A small-molecule ligand and the protein it binds are described below.
Small molecule (SMILES): CC(=O)N[C@@H]1[C@@H](O)[C@H](O)[C@@H](CO)O[C@H]1O

Binding-site contacts:
Ligand atom O7 contacts residue ASN61 of chain 1.B at 3.8 Å.
Ligand atom O5 contacts residue ASN61 of chain 1.B at 2.4 Å (h-bond).
Ligand atom C2 contacts residue ASN61 of chain 1.B at 2.4 Å.
Ligand atom C7 contacts residue ASN61 of chain 1.B at 3.6 Å.
Ligand atom C1 contacts residue ASN61 of chain 1.B at 1.4 Å.
Ligand atom C3 contacts residue ASN61 of chain 1.B at 3.8 Å.
Ligand atom N2 contacts residue ASN61 of chain 1.B at 2.9 Å (h-bond).
Ligand atom C5 contacts residue ASN61 of chain 1.B at 3.7 Å.
Ligand atom C4 contacts residue ASN61 of chain 1.B at 4.2 Å.
Ligand atom O6 contacts residue TYR28 of chain 1.B at 3.8 Å.

Sequence of chain 1.B:
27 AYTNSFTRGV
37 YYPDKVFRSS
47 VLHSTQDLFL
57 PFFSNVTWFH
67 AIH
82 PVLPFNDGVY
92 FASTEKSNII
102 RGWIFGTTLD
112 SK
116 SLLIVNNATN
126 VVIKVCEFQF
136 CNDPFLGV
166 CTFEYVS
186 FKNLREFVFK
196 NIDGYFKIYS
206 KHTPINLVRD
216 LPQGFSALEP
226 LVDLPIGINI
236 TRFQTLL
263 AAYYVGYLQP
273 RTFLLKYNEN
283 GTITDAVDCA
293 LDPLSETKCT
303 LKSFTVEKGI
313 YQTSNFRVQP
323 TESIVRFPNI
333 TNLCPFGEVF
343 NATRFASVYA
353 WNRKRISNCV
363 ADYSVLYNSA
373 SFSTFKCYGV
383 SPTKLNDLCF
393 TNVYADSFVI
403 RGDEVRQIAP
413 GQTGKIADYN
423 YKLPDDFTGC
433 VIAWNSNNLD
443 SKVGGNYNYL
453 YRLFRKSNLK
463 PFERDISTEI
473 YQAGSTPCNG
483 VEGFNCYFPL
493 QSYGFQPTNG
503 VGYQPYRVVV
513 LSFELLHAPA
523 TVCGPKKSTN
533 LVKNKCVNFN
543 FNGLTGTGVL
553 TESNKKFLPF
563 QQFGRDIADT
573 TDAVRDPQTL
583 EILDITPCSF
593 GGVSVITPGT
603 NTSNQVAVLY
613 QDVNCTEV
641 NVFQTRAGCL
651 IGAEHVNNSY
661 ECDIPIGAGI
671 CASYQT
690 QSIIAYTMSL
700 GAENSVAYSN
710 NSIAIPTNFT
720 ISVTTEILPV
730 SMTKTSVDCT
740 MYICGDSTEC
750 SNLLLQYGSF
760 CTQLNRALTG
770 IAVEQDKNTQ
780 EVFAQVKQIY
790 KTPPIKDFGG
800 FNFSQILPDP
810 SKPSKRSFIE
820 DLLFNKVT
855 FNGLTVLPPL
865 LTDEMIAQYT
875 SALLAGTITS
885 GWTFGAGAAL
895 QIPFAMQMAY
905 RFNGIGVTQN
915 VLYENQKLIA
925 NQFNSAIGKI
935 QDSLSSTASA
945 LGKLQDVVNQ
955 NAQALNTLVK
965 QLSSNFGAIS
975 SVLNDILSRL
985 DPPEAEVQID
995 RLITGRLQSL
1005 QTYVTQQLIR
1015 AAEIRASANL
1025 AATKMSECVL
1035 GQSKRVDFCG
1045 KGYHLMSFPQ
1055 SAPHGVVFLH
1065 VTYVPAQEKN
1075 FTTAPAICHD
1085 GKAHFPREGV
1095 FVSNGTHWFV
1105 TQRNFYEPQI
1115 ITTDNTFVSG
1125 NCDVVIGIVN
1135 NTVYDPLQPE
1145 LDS